Sequence of chain 1.A:
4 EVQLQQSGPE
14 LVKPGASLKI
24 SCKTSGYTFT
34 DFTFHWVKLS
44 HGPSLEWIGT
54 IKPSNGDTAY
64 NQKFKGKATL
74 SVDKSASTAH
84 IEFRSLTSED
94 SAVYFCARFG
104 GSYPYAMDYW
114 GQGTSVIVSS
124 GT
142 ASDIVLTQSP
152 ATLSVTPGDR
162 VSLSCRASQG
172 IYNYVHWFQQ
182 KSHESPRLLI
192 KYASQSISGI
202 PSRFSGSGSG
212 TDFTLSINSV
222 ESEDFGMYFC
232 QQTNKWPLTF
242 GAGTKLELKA

The protein below binds the small molecule below.
Small molecule (SMILES): CC(C)C[C@H](NC(=O)[C@H](CC(C)C)NC(=O)[C@H](Cc1ccccc1)NC(=O)[C@@H](NC(=O)[C@H](CC(=O)O)NC(=O)[C@@H](NC(=O)[C@H](CCC(=O)O)NC(=O)[C@@H](N)CC(N)=O)[C@@H](C)O)C(C)C)C(=O)N[C@@H](CC(N)=O)C(=O)O

Binding-site contacts:
Ligand atom O contacts residue LYS55 of chain 1.A at 3.3 Å (salt-bridge).
Ligand atom OG1 contacts residue ASN235 of chain 1.A at 3.8 Å.
Ligand atom CE1 contacts residue THR36 of chain 1.A at 3.5 Å.
Ligand atom CD2 contacts residue THR36 of chain 1.A at 3.7 Å.
Ligand atom CD contacts residue LYS236 of chain 1.A at 3.7 Å.
Ligand atom ND2 contacts residue TYR175 of chain 1.A at 3.0 Å (h-bond).
Ligand atom CB contacts residue TRP237 of chain 1.A at 3.7 Å (hydrophobic).
Ligand atom CB contacts residue THR234 of chain 1.A at 3.5 Å.
Ligand atom O contacts residue TYR108 of chain 1.A at 3.6 Å.
Ligand atom OD1 contacts residue ASN235 of chain 1.A at 3.2 Å (h-bond).
Ligand atom CG contacts residue TYR175 of chain 1.A at 3.2 Å (hydrophobic).
Ligand atom CG2 contacts residue THR234 of chain 1.A at 3.6 Å.
Ligand atom CD1 contacts residue THR36 of chain 1.A at 3.8 Å.
Ligand atom OD2 contacts residue TYR175 of chain 1.A at 3.0 Å (h-bond).
Ligand atom CG contacts residue ASN235 of chain 1.A at 3.8 Å.
Ligand atom CA contacts residue LYS55 of chain 1.A at 3.8 Å.
Ligand atom OD1 contacts residue TYR175 of chain 1.A at 2.7 Å (h-bond).
Ligand atom O contacts residue TYR106 of chain 1.A at 3.8 Å.
Ligand atom O contacts residue THR36 of chain 1.A at 3.7 Å.
Ligand atom OG1 contacts residue THR234 of chain 1.A at 2.6 Å (h-bond).
Ligand atom CZ contacts residue ASP60 of chain 1.A at 3.6 Å.
Ligand atom CG2 contacts residue TRP237 of chain 1.A at 3.6 Å (hydrophobic).
Ligand atom CG2 contacts residue LYS236 of chain 1.A at 3.8 Å.
Ligand atom CD1 contacts residue TRP237 of chain 1.A at 3.8 Å (hydrophobic).
Ligand atom O contacts residue LYS55 of chain 1.A at 3.0 Å (salt-bridge).
Ligand atom O contacts residue TRP237 of chain 1.A at 3.4 Å (h-bond).
Ligand atom C contacts residue LYS55 of chain 1.A at 3.8 Å.
Ligand atom CB contacts residue PHE102 of chain 1.A at 3.8 Å (hydrophobic).
Ligand atom O contacts residue LYS55 of chain 1.A at 2.8 Å (salt-bridge).
Ligand atom CD2 contacts residue TYR108 of chain 1.A at 3.6 Å (hydrophobic).
Ligand atom CD2 contacts residue TYR193 of chain 1.A at 3.5 Å (hydrophobic).
Ligand atom CD2 contacts residue HIS38 of chain 1.A at 3.5 Å.
Ligand atom OE2 contacts residue TRP237 of chain 1.A at 2.8 Å (h-bond).
Ligand atom CG contacts residue TYR175 of chain 1.A at 3.3 Å (hydrophobic).
Ligand atom CE1 contacts residue THR53 of chain 1.A at 3.4 Å.
Ligand atom OE2 contacts residue LYS236 of chain 1.A at 3.5 Å.
Ligand atom CG2 contacts residue ASN235 of chain 1.A at 3.6 Å.
Ligand atom OD1 contacts residue TYR175 of chain 1.A at 3.4 Å.
Ligand atom CE2 contacts residue ASP60 of chain 1.A at 3.8 Å.
Ligand atom CZ contacts residue LYS55 of chain 1.A at 3.8 Å.